A small-molecule ligand and the protein it binds are described below.
Small molecule (SMILES): CC(=O)N[C@@H]1[C@@H](O)[C@H](O)[C@@H](CO)O[C@H]1O

Binding-site contacts:
Ligand atom C8 contacts residue PHE90 of chain 5.C at 3.6 Å (hydrophobic).
Ligand atom C7 contacts residue ASN67 of chain 5.C at 3.7 Å.
Ligand atom C8 contacts residue ARG89 of chain 5.C at 4.1 Å.
Ligand atom N2 contacts residue ASN67 of chain 5.C at 2.8 Å (h-bond).
Ligand atom C3 contacts residue ASN67 of chain 5.C at 3.8 Å.
Ligand atom C4 contacts residue ASN67 of chain 5.C at 4.3 Å.
Ligand atom C7 contacts residue PHE90 of chain 5.C at 4.3 Å (hydrophobic).
Ligand atom C2 contacts residue ASN67 of chain 5.C at 2.4 Å.
Ligand atom C5 contacts residue ASN67 of chain 5.C at 3.8 Å.
Ligand atom O6 contacts residue ASN67 of chain 5.C at 3.7 Å.
Ligand atom C8 contacts residue MET118 of chain 5.C at 4.0 Å (hydrophobic).
Ligand atom C1 contacts residue ASN67 of chain 5.C at 1.4 Å.
Ligand atom O7 contacts residue ASN67 of chain 5.C at 4.1 Å.
Ligand atom O5 contacts residue ASN67 of chain 5.C at 2.5 Å (h-bond).

Sequence of chain 5.C:
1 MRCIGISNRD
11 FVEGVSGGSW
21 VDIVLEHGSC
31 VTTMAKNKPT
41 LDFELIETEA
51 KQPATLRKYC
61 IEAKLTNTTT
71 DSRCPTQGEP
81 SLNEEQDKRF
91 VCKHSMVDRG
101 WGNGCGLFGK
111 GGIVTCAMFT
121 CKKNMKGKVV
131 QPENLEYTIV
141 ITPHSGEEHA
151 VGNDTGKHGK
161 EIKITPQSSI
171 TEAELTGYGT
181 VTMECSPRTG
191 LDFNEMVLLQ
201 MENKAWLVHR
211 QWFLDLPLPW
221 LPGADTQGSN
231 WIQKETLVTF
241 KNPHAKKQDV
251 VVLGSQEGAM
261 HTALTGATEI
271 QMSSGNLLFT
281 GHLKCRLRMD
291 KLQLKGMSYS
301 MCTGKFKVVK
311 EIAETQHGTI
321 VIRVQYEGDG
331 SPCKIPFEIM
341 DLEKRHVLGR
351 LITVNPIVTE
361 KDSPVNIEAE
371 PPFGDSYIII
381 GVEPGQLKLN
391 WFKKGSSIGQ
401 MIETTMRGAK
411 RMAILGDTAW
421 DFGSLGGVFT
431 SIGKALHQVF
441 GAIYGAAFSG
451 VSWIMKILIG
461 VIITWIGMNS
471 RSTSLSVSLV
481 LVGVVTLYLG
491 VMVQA